The protein below binds the small molecule below.
Small molecule (SMILES): CC(=O)N[C@H]1[C@H](O[C@H]2[C@H](O)[C@@H](NC(C)=O)CO[C@@H]2CO)O[C@H](CO)[C@@H](O)[C@@H]1O

Sequence of chain 1.A:
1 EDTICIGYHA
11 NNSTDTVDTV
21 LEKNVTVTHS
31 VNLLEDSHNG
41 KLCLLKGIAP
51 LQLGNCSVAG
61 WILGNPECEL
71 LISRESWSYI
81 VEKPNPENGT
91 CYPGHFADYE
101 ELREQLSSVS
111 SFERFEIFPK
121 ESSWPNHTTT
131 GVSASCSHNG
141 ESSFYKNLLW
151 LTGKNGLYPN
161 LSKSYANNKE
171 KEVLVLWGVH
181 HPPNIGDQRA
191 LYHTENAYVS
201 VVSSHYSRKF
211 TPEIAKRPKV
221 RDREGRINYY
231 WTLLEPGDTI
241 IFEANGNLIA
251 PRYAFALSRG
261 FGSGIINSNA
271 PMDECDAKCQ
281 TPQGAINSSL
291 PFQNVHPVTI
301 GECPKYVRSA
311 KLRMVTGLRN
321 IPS

Binding-site contacts:
Ligand atom C8 contacts residue ASN55 of chain 1.A at 4.0 Å.
Ligand atom O5 contacts residue ASN55 of chain 1.A at 2.3 Å (h-bond).
Ligand atom C4 contacts residue ASN55 of chain 1.A at 4.1 Å.
Ligand atom C5 contacts residue ASN55 of chain 1.A at 3.6 Å.
Ligand atom C2 contacts residue ASN55 of chain 1.A at 2.4 Å.
Ligand atom C1 contacts residue ASN55 of chain 1.A at 1.4 Å.
Ligand atom O5 contacts residue GLU87 of chain 1.A at 4.3 Å.
Ligand atom C7 contacts residue ASN55 of chain 1.A at 3.2 Å.
Ligand atom O7 contacts residue ASN55 of chain 1.A at 3.1 Å (h-bond).
Ligand atom C3 contacts residue ASN55 of chain 1.A at 3.7 Å.
Ligand atom N2 contacts residue ASN55 of chain 1.A at 2.8 Å (h-bond).